Binding-site contacts:
Ligand atom NAN contacts residue ALA494 of chain 1.A at 3.6 Å.
Ligand atom OAF contacts residue GLU378 of chain 1.A at 3.3 Å (salt-bridge).
Ligand atom CAT contacts residue GLY406 of chain 1.A at 3.8 Å.
Ligand atom CA contacts residue LYS303 of chain 1.A at 3.8 Å.
Ligand atom OAF contacts residue ASP296 of chain 1.A at 3.7 Å.
Ligand atom CAB contacts residue SER471 of chain 1.A at 3.4 Å.
Ligand atom O contacts residue ASP296 of chain 1.A at 3.0 Å (salt-bridge).
Ligand atom CAM contacts residue MET309 of chain 1.A at 3.5 Å (hydrophobic).
Ligand atom NAO contacts residue ZN1 of chain 1.O at 3.4 Å.
Ligand atom O contacts residue LYS303 of chain 1.A at 2.9 Å (salt-bridge).
Ligand atom NAO contacts residue CO31 of chain 1.N at 3.2 Å (h-bond).
Ligand atom O contacts residue ZN1 of chain 1.M at 3.6 Å.
Ligand atom OAF contacts residue LYS291 of chain 1.A at 3.1 Å (salt-bridge).
Ligand atom CAJ contacts residue LYS303 of chain 1.A at 3.6 Å.
Ligand atom O contacts residue ZN1 of chain 1.O at 2.0 Å.
Ligand atom C contacts residue LYS303 of chain 1.A at 3.7 Å.
Ligand atom C contacts residue ZN1 of chain 1.O at 2.9 Å.
Ligand atom NAN contacts residue PHE315 of chain 1.A at 3.8 Å.
Ligand atom CAI contacts residue LEU404 of chain 1.A at 3.7 Å (hydrophobic).
Ligand atom NAO contacts residue ASP376 of chain 1.A at 3.4 Å (salt-bridge).
Ligand atom NAO contacts residue LEU404 of chain 1.A at 2.9 Å (h-bond).
Ligand atom OAF contacts residue ZN1 of chain 1.O at 2.8 Å.
Ligand atom CAH contacts residue PHE315 of chain 1.A at 3.7 Å (hydrophobic).
Ligand atom CAI contacts residue GLY406 of chain 1.A at 3.4 Å.
Ligand atom C contacts residue ASP376 of chain 1.A at 3.2 Å.
Ligand atom CAG contacts residue MET309 of chain 1.A at 3.3 Å (hydrophobic).
Ligand atom OAD contacts residue ASP376 of chain 1.A at 3.6 Å.
Ligand atom OAF contacts residue ASP376 of chain 1.A at 3.1 Å (salt-bridge).
Ligand atom O contacts residue ASP376 of chain 1.A at 2.8 Å (salt-bridge).
Ligand atom NAO contacts residue ZN1 of chain 1.M at 3.6 Å.
Ligand atom CAT contacts residue LYS303 of chain 1.A at 3.8 Å.
Ligand atom NAW contacts residue GLY406 of chain 1.A at 3.7 Å.
Ligand atom N contacts residue LEU404 of chain 1.A at 3.9 Å.
Ligand atom CAL contacts residue GLY406 of chain 1.A at 3.7 Å.
Ligand atom CAH contacts residue ALA494 of chain 1.A at 3.2 Å (hydrophobic).
Ligand atom CAK contacts residue GLY406 of chain 1.A at 3.4 Å.
Ligand atom OAF contacts residue ZN1 of chain 1.M at 2.6 Å.
Ligand atom OAF contacts residue CO31 of chain 1.N at 2.4 Å (h-bond).
Ligand atom OAF contacts residue LEU404 of chain 1.A at 3.5 Å (h-bond).
Ligand atom CAU contacts residue GLY406 of chain 1.A at 3.4 Å.

The small molecule below binds the protein below.
Small molecule (SMILES): CC(C)(C)OC(=O)N[C@H](C(=O)NO)c1ccc(-n2cccn2)cc1

Sequence of chain 1.A:
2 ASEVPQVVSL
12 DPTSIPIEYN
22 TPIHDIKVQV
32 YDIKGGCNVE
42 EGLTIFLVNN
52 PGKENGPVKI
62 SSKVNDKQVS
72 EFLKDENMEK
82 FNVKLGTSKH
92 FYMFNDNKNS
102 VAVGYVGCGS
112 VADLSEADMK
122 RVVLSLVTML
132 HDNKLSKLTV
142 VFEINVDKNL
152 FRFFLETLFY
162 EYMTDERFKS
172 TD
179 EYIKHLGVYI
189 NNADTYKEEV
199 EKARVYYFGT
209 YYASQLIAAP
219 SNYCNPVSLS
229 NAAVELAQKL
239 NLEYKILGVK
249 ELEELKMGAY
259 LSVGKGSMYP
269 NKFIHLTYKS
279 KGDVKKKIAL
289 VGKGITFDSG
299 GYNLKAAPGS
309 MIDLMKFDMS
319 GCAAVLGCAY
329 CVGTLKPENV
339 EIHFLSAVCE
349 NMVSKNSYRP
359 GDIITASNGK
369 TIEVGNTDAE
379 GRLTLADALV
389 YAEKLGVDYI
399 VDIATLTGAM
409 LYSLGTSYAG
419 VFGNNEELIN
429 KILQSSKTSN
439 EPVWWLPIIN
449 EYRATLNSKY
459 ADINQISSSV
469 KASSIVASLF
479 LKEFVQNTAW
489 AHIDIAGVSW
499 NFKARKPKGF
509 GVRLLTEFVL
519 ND